Binding-site contacts:
Ligand atom C3 contacts residue TYR361 of chain 1.A at 3.9 Å (hydrophobic).
Ligand atom C5 contacts residue SER264 of chain 1.A at 3.7 Å.
Ligand atom C5 contacts residue ASP265 of chain 1.A at 3.8 Å.
Ligand atom C4 contacts residue ASP265 of chain 1.A at 4.1 Å.
Ligand atom O1 contacts residue ARG358 of chain 1.A at 4.1 Å.
Ligand atom O2 contacts residue ARG68 of chain 1.A at 4.1 Å.
Ligand atom C4 contacts residue ARG68 of chain 1.A at 4.4 Å.
Ligand atom C2 contacts residue ASN64 of chain 1.A at 4.1 Å.
Ligand atom O1 contacts residue HIS321 of chain 1.A at 2.6 Å (h-bond).
Ligand atom C3 contacts residue GOL1 of chain 1.E at 4.5 Å.
Ligand atom C2 contacts residue ASP61 of chain 1.A at 3.6 Å.
Ligand atom O2 contacts residue TYR361 of chain 1.A at 4.2 Å.
Ligand atom O5 contacts residue HIS321 of chain 1.A at 4.0 Å.
Ligand atom C4 contacts residue TYR361 of chain 1.A at 4.3 Å (hydrophobic).
Ligand atom O5 contacts residue SER264 of chain 1.A at 3.7 Å.
Ligand atom O3 contacts residue GLU70 of chain 1.A at 2.7 Å (salt-bridge).
Ligand atom O3 contacts residue ASP61 of chain 1.A at 3.7 Å.
Ligand atom O2 contacts residue TYR360 of chain 1.A at 3.6 Å.
Ligand atom C3 contacts residue TYR360 of chain 1.A at 4.3 Å (hydrophobic).
Ligand atom O4 contacts residue ARG268 of chain 1.A at 4.2 Å.
Ligand atom C2 contacts residue ARG68 of chain 1.A at 3.9 Å.
Ligand atom C5 contacts residue TYR361 of chain 1.A at 4.1 Å (hydrophobic).
Ligand atom O3 contacts residue ARG68 of chain 1.A at 3.0 Å (salt-bridge).
Ligand atom C1 contacts residue TYR361 of chain 1.A at 4.0 Å (hydrophobic).
Ligand atom O4 contacts residue TYR361 of chain 1.A at 3.9 Å.
Ligand atom O1 contacts residue LEU320 of chain 1.A at 4.0 Å.
Ligand atom O4 contacts residue ASP265 of chain 1.A at 3.5 Å (salt-bridge).
Ligand atom C3 contacts residue ASP61 of chain 1.A at 4.2 Å.
Ligand atom C4 contacts residue GOL1 of chain 1.E at 4.1 Å.
Ligand atom C3 contacts residue GLU70 of chain 1.A at 3.4 Å.
Ligand atom O3 contacts residue TYR360 of chain 1.A at 4.0 Å.
Ligand atom C4 contacts residue GLU70 of chain 1.A at 3.7 Å.
Ligand atom C1 contacts residue HIS321 of chain 1.A at 3.2 Å.
Ligand atom O3 contacts residue GOL1 of chain 1.E at 3.4 Å (h-bond).
Ligand atom C3 contacts residue ARG68 of chain 1.A at 3.9 Å.
Ligand atom O1 contacts residue ASN64 of chain 1.A at 4.4 Å.
Ligand atom O4 contacts residue GOL1 of chain 1.E at 3.1 Å.
Ligand atom O2 contacts residue ASP61 of chain 1.A at 2.6 Å (salt-bridge).
Ligand atom O4 contacts residue GLU70 of chain 1.A at 2.6 Å (salt-bridge).
Ligand atom O2 contacts residue ASN64 of chain 1.A at 3.7 Å.

Sequence of chain 1.A:
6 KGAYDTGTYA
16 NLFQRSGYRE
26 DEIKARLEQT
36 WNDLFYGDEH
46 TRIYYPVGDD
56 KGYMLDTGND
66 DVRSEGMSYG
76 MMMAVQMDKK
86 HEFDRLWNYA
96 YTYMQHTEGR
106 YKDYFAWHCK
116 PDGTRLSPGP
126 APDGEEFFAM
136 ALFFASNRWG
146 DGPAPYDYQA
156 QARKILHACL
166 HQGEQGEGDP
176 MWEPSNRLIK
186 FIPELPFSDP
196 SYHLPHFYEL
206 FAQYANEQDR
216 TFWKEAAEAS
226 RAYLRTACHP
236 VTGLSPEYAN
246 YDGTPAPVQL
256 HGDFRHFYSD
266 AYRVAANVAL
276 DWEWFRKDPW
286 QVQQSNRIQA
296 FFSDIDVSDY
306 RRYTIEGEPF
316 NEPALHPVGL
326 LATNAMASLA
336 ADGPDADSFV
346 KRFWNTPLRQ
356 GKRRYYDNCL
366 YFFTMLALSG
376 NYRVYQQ

This protein binds this small molecule.
Small molecule (SMILES): O[C@@H]1[C@@H](O)[C@H](O)OC[C@H]1O